Binding-site contacts:
Ligand atom C38 contacts residue HIS227 of chain 1.D at 3.6 Å.
Ligand atom C5 contacts residue GLN279 of chain 1.D at 3.9 Å.
Ligand atom O58 contacts residue LEU217 of chain 1.D at 3.8 Å.
Ligand atom C5 contacts residue PRO272 of chain 1.D at 3.7 Å (hydrophobic).
Ligand atom N20 contacts residue GLN279 of chain 1.D at 3.2 Å.
Ligand atom C64 contacts residue ARG276 of chain 1.D at 3.6 Å.
Ligand atom O49 contacts residue ASP224 of chain 1.D at 3.2 Å (salt-bridge).
Ligand atom C21 contacts residue PRO272 of chain 1.D at 3.7 Å (hydrophobic).
Ligand atom S1 contacts residue GLN279 of chain 1.D at 3.8 Å.
Ligand atom C10 contacts residue LEU361 of chain 1.D at 3.8 Å (hydrophobic).
Ligand atom C60 contacts residue ARG276 of chain 1.D at 3.3 Å.
Ligand atom O49 contacts residue LEU217 of chain 1.D at 3.6 Å.
Ligand atom C53 contacts residue ASP224 of chain 1.D at 3.5 Å.
Ligand atom C16 contacts residue GLN279 of chain 1.D at 3.9 Å.
Ligand atom O58 contacts residue LEU215 of chain 1.D at 3.7 Å.
Ligand atom C13 contacts residue GLN279 of chain 1.D at 3.8 Å.
Ligand atom C15 contacts residue GLN279 of chain 1.D at 3.3 Å.
Ligand atom C6 contacts residue PRO272 of chain 1.D at 2.9 Å (hydrophobic).
Ligand atom O76 contacts residue THR274 of chain 1.D at 3.1 Å (h-bond).
Ligand atom C6 contacts residue LEU273 of chain 1.D at 3.4 Å (hydrophobic).
Ligand atom C16 contacts residue THR274 of chain 1.D at 2.8 Å.
Ligand atom C72 contacts residue GLN279 of chain 1.D at 3.2 Å.
Ligand atom C10 contacts residue GLN279 of chain 1.D at 3.4 Å.
Ligand atom C41 contacts residue HIS227 of chain 1.D at 3.9 Å.
Ligand atom C13 contacts residue LEU361 of chain 1.D at 3.8 Å (hydrophobic).
Ligand atom C43 contacts residue HIS227 of chain 1.D at 3.1 Å.
Ligand atom O26 contacts residue PHE270 of chain 1.D at 3.8 Å.
Ligand atom C64 contacts residue GLN279 of chain 1.D at 3.6 Å.
Ligand atom N20 contacts residue PRO272 of chain 1.D at 3.8 Å.
Ligand atom O76 contacts residue LEU215 of chain 1.D at 3.0 Å.
Ligand atom O76 contacts residue LEU273 of chain 1.D at 3.9 Å.
Ligand atom C75 contacts residue THR274 of chain 1.D at 3.5 Å.
Ligand atom C72 contacts residue THR274 of chain 1.D at 3.4 Å.
Ligand atom C6 contacts residue THR274 of chain 1.D at 2.9 Å.
Ligand atom N20 contacts residue THR274 of chain 1.D at 3.2 Å (h-bond).
Ligand atom C53 contacts residue LEU217 of chain 1.D at 3.8 Å (hydrophobic).
Ligand atom O49 contacts residue LEU215 of chain 1.D at 3.9 Å.
Ligand atom C12 contacts residue GLN279 of chain 1.D at 3.5 Å.
Ligand atom C43 contacts residue ASP224 of chain 1.D at 3.4 Å.
Ligand atom C15 contacts residue THR274 of chain 1.D at 3.4 Å.

This protein binds this small molecule.
Small molecule (SMILES): C/C(=C\c1csc(C)n1)[C@@H]1C[C@@H]2O[C@@H]2CCC[C@H](C)[C@H](O)[C@@H](C)C(=O)C(C)(C)[C@@H](O)CC(=O)O1

Sequence of chain 1.D:
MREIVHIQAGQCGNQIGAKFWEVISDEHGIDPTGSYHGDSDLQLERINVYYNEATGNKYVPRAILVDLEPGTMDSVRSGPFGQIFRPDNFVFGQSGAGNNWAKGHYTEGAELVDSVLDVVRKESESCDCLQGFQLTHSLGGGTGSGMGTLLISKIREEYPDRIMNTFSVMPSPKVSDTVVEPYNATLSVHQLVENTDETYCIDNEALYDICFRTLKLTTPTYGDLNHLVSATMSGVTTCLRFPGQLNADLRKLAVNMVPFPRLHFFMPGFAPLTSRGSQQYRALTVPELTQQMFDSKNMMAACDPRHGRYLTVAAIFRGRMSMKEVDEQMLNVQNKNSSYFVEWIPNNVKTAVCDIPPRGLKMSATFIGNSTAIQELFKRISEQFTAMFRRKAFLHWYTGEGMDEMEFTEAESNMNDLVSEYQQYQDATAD